Sequence of chain 2.B:
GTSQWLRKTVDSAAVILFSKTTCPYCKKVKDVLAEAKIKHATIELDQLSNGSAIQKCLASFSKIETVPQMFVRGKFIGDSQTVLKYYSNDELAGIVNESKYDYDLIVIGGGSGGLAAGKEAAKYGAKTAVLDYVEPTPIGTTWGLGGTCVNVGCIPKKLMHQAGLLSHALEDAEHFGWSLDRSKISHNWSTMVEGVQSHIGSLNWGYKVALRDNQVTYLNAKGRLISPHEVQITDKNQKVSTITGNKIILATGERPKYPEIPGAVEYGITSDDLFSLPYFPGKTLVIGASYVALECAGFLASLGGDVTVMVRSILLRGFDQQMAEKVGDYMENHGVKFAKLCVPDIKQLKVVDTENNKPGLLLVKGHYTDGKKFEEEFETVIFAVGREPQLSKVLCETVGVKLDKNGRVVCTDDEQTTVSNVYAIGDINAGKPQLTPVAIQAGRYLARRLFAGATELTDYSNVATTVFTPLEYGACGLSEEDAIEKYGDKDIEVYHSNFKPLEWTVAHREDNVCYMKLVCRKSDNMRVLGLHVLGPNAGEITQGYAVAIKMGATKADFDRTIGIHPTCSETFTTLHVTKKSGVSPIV

Binding-site contacts:
Ligand atom C4 contacts residue TYR139 of chain 2.B at 3.6 Å (hydrophobic).
Ligand atom C4 contacts residue ALA227 of chain 2.B at 3.8 Å (hydrophobic).
Ligand atom C3 contacts residue TYR139 of chain 2.B at 3.7 Å (hydrophobic).
Ligand atom C8 contacts residue TYR139 of chain 2.B at 3.5 Å (hydrophobic).
Ligand atom C5 contacts residue ASP241 of chain 2.B at 3.5 Å.
Ligand atom C2 contacts residue ASN226 of chain 2.B at 4.0 Å.
Ligand atom C7 contacts residue ASP241 of chain 2.B at 4.0 Å.
Ligand atom C4 contacts residue LYS242 of chain 2.B at 3.8 Å.
Ligand atom C2 contacts residue LYS242 of chain 2.B at 3.7 Å.
Ligand atom C2 contacts residue TYR139 of chain 2.B at 3.8 Å (hydrophobic).
Ligand atom C1 contacts residue ASN226 of chain 2.B at 3.8 Å.
Ligand atom C7 contacts residue LYS242 of chain 2.B at 4.0 Å.
Ligand atom S1 contacts residue THR240 of chain 2.B at 3.6 Å.
Ligand atom C3 contacts residue ASN226 of chain 2.B at 3.0 Å.
Ligand atom C1 contacts residue LYS242 of chain 2.B at 4.0 Å.
Ligand atom S1 contacts residue ASP241 of chain 2.B at 3.7 Å.
Ligand atom C6 contacts residue ASP241 of chain 2.B at 4.3 Å.
Ligand atom C6 contacts residue GLN244 of chain 2.B at 3.6 Å.
Ligand atom N1 contacts residue GLN244 of chain 2.B at 3.0 Å (h-bond).
Ligand atom C4 contacts residue ASN226 of chain 2.B at 3.6 Å.
Ligand atom C4 contacts residue THR240 of chain 2.B at 3.4 Å.
Ligand atom C5 contacts residue LYS242 of chain 2.B at 4.1 Å.
Ligand atom C3 contacts residue ASP241 of chain 2.B at 4.0 Å.
Ligand atom O1 contacts residue LYS242 of chain 2.B at 3.6 Å.
Ligand atom O1 contacts residue ASN226 of chain 2.B at 3.2 Å (h-bond).
Ligand atom C6 contacts residue TYR139 of chain 2.B at 3.8 Å (hydrophobic).
Ligand atom N2 contacts residue TYR139 of chain 2.B at 3.7 Å.
Ligand atom O1 contacts residue TYR139 of chain 2.B at 4.5 Å.
Ligand atom S1 contacts residue LYS228 of chain 2.B at 4.1 Å.
Ligand atom C4 contacts residue LYS228 of chain 2.B at 3.9 Å.
Ligand atom C3 contacts residue ALA227 of chain 2.B at 4.2 Å (hydrophobic).
Ligand atom C4 contacts residue ASP241 of chain 2.B at 3.5 Å.
Ligand atom C8 contacts residue LYS242 of chain 2.B at 3.8 Å.
Ligand atom S1 contacts residue TYR139 of chain 2.B at 4.3 Å.
Ligand atom N1 contacts residue TYR139 of chain 2.B at 4.0 Å.
Ligand atom C5 contacts residue TYR139 of chain 2.B at 3.6 Å (hydrophobic).
Ligand atom N2 contacts residue GLN244 of chain 2.B at 4.2 Å.
Ligand atom C7 contacts residue TYR139 of chain 2.B at 3.3 Å (hydrophobic).
Ligand atom C3 contacts residue LYS242 of chain 2.B at 3.7 Å.
Ligand atom C5 contacts residue THR240 of chain 2.B at 3.8 Å.

A protein and the small-molecule ligand that binds it are described below.
Small molecule (SMILES): COc1ccc2sc(N)nc2c1